Sequence of chain 1.A:
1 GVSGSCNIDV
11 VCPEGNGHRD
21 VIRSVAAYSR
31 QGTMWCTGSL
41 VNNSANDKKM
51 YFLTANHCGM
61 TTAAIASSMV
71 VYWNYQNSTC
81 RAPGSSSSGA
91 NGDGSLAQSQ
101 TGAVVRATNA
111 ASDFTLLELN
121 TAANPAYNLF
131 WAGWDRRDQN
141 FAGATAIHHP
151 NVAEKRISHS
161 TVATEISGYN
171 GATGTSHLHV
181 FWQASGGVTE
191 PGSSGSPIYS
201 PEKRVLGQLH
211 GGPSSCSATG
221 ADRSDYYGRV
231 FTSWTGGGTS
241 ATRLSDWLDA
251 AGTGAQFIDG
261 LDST

Sequence of chain 1.B:
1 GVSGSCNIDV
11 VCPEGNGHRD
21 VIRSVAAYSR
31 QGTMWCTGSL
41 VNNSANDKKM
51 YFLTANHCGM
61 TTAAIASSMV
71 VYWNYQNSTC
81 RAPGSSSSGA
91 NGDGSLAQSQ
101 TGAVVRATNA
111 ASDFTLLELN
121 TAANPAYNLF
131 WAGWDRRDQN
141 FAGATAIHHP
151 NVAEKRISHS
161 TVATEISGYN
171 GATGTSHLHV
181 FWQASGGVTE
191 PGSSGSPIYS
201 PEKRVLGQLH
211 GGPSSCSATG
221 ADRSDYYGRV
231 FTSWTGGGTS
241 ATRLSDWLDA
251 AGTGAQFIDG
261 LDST

Binding-site contacts:
Ligand atom N contacts residue HIS57 of chain 1.B at 3.1 Å (h-bond).
Ligand atom NZ contacts residue ASP225 of chain 1.B at 2.8 Å (salt-bridge).
Ligand atom CE contacts residue GLY212 of chain 1.B at 3.4 Å.
Ligand atom C8 contacts residue SER194 of chain 1.B at 2.4 Å.
Ligand atom C7 contacts residue TYR169 of chain 1.A at 3.7 Å (hydrophobic).
Ligand atom O contacts residue PRO191 of chain 1.B at 3.7 Å.
Ligand atom OS1 contacts residue HIS210 of chain 1.B at 3.6 Å (h-bond).
Ligand atom CE contacts residue THR189 of chain 1.B at 3.7 Å.
Ligand atom CE contacts residue ASP225 of chain 1.B at 3.6 Å.
Ligand atom CA contacts residue SER194 of chain 1.B at 2.4 Å.
Ligand atom OS1 contacts residue TYR169 of chain 1.B at 3.5 Å (h-bond).
Ligand atom C contacts residue HIS57 of chain 1.B at 2.6 Å.
Ligand atom C6 contacts residue HIS57 of chain 1.B at 3.4 Å.
Ligand atom NZ contacts residue THR189 of chain 1.B at 3.0 Å (h-bond).
Ligand atom C7 contacts residue HIS57 of chain 1.B at 3.5 Å.
Ligand atom N contacts residue HIS210 of chain 1.B at 2.8 Å (h-bond).
Ligand atom CG contacts residue PRO191 of chain 1.B at 3.8 Å (hydrophobic).
Ligand atom O contacts residue GLY192 of chain 1.B at 2.7 Å (h-bond).
Ligand atom C contacts residue SER194 of chain 1.B at 1.4 Å.
Ligand atom O contacts residue SER194 of chain 1.B at 2.3 Å (h-bond).
Ligand atom C4 contacts residue HIS210 of chain 1.A at 3.5 Å.
Ligand atom C4 contacts residue HIS57 of chain 1.B at 3.3 Å.
Ligand atom CB contacts residue SER194 of chain 1.B at 2.8 Å.
Ligand atom NZ contacts residue GLY212 of chain 1.B at 3.4 Å (h-bond).
Ligand atom C5 contacts residue HIS57 of chain 1.B at 3.7 Å.
Ligand atom N contacts residue SER194 of chain 1.B at 2.9 Å (h-bond).
Ligand atom C1 contacts residue HIS210 of chain 1.A at 3.7 Å.
Ligand atom OS1 contacts residue TYR169 of chain 1.A at 3.6 Å.
Ligand atom C3 contacts residue HIS57 of chain 1.B at 3.7 Å.
Ligand atom CA contacts residue HIS57 of chain 1.B at 3.5 Å.
Ligand atom NZ contacts residue SER214 of chain 1.B at 3.0 Å (h-bond).
Ligand atom CA contacts residue HIS210 of chain 1.B at 3.7 Å.
Ligand atom C1 contacts residue ALA110 of chain 1.A at 3.2 Å (hydrophobic).
Ligand atom C8 contacts residue HIS57 of chain 1.B at 1.5 Å.
Ligand atom OS1 contacts residue GLY211 of chain 1.B at 3.6 Å.
Ligand atom O contacts residue HIS57 of chain 1.B at 3.7 Å.
Ligand atom C2 contacts residue HIS210 of chain 1.A at 3.6 Å.
Ligand atom CD contacts residue THR189 of chain 1.B at 3.5 Å.
Ligand atom CD contacts residue GLU190 of chain 1.B at 3.7 Å.
Ligand atom C2 contacts residue HIS57 of chain 1.B at 3.5 Å.

A protein and the small-molecule ligand that binds it are described below.
Small molecule (SMILES): Cc1ccc(S(=O)(=O)N[C@@H](CCCCN)[C@H](O)CCl)cc1